A protein and the small-molecule ligand that binds it are described below.
Small molecule (SMILES): CCCCCCCCCCCCCc1oc2c(O)c(OC)cc(OC)c2c(=O)c1C

Sequence of chain 1.B:
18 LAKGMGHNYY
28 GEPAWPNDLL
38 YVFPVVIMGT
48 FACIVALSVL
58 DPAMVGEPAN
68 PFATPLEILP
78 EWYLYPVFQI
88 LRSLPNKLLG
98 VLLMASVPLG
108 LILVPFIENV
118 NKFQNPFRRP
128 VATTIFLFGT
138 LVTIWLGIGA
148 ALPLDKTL

Binding-site contacts:
Ligand atom CAA contacts residue OPC1 of chain 1.FA at 3.5 Å.
Ligand atom OAB contacts residue OPC1 of chain 1.FA at 3.2 Å (h-bond).
Ligand atom CAE contacts residue OPC1 of chain 1.FA at 4.0 Å.
Ligand atom CAW contacts residue CLA1 of chain 1.W at 3.8 Å.
Ligand atom CAR contacts residue VAL133 of chain 1.A at 4.1 Å (hydrophobic).
Ligand atom CAQ contacts residue TYR183 of chain 1.A at 3.9 Å (hydrophobic).
Ligand atom CAT contacts residue VAL133 of chain 1.A at 4.0 Å (hydrophobic).
Ligand atom CAA contacts residue VAL190 of chain 1.A at 3.3 Å (hydrophobic).
Ligand atom CAQ contacts residue THR134 of chain 1.A at 3.4 Å.
Ligand atom CBA contacts residue LEU88 of chain 1.B at 3.4 Å (hydrophobic).
Ligand atom CBC contacts residue LEU88 of chain 1.B at 3.3 Å (hydrophobic).
Ligand atom CBB contacts residue PHE85 of chain 1.B at 3.5 Å (hydrophobic).
Ligand atom OAO contacts residue THR134 of chain 1.A at 3.7 Å.
Ligand atom CAH contacts residue THR134 of chain 1.A at 3.9 Å.
Ligand atom CAG contacts residue ALA186 of chain 1.A at 3.4 Å (hydrophobic).
Ligand atom CBA contacts residue VAL151 of chain 1.A at 3.9 Å (hydrophobic).
Ligand atom CAM contacts residue LEU191 of chain 1.A at 4.1 Å (hydrophobic).
Ligand atom CAS contacts residue VAL133 of chain 1.A at 4.0 Å (hydrophobic).
Ligand atom CAH contacts residue LEU169 of chain 1.A at 4.1 Å (hydrophobic).
Ligand atom CBB contacts residue VAL84 of chain 1.B at 4.1 Å (hydrophobic).
Ligand atom CAZ contacts residue LEU81 of chain 1.B at 3.9 Å (hydrophobic).
Ligand atom CAI contacts residue TYR183 of chain 1.A at 3.4 Å (hydrophobic).
Ligand atom CAD contacts residue OPC1 of chain 1.FA at 3.8 Å.
Ligand atom CBC contacts residue PHE85 of chain 1.B at 3.0 Å (hydrophobic).
Ligand atom CAA contacts residue ALA186 of chain 1.A at 3.9 Å (hydrophobic).
Ligand atom CAM contacts residue SER130 of chain 1.A at 3.7 Å.
Ligand atom CAP contacts residue THR134 of chain 1.A at 3.4 Å.
Ligand atom OAC contacts residue ARG182 of chain 1.A at 4.2 Å.
Ligand atom CAF contacts residue ALA186 of chain 1.A at 3.9 Å (hydrophobic).
Ligand atom CAH contacts residue ALA186 of chain 1.A at 3.8 Å (hydrophobic).
Ligand atom OBD contacts residue SER130 of chain 1.A at 2.4 Å (h-bond).
Ligand atom CAS contacts residue SER130 of chain 1.A at 4.2 Å.
Ligand atom CAI contacts residue LEU169 of chain 1.A at 3.7 Å (hydrophobic).
Ligand atom CBB contacts residue LEU88 of chain 1.B at 3.2 Å (hydrophobic).
Ligand atom CAX contacts residue CLA1 of chain 1.W at 3.6 Å.
Ligand atom OAC contacts residue ALA186 of chain 1.A at 3.1 Å.
Ligand atom CAU contacts residue SER130 of chain 1.A at 3.8 Å.
Ligand atom OAO contacts residue SER130 of chain 1.A at 4.2 Å.
Ligand atom CAZ contacts residue LEU88 of chain 1.B at 4.0 Å (hydrophobic).
Ligand atom OBD contacts residue LEU191 of chain 1.A at 4.1 Å.

Sequence of chain 1.I:
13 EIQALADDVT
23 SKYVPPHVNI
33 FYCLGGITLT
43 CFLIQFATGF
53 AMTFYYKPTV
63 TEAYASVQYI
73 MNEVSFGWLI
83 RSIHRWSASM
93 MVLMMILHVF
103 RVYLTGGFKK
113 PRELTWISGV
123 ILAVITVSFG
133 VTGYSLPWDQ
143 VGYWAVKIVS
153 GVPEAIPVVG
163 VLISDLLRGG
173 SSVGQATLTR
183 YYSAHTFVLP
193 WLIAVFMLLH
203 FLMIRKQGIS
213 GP

Sequence of chain 1.A:
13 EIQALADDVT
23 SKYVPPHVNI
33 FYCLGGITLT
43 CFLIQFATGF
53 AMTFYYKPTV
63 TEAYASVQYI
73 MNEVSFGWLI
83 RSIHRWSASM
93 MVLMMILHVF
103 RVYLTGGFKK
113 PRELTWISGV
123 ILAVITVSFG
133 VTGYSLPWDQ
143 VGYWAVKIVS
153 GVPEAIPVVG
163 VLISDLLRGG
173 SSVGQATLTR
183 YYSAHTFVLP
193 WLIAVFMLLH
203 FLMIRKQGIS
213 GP